The protein below binds the small molecule below.
Small molecule (SMILES): Cc1csc([C@](C)(O)c2n[nH]/c(=N/C(=O)Cc3c(F)cccc3F)s2)n1

Binding-site contacts:
Ligand atom C contacts residue TYR158 of chain 1.D at 4.3 Å (hydrophobic).
Ligand atom C2 contacts residue TYR158 of chain 1.D at 3.9 Å (hydrophobic).
Ligand atom O1 contacts residue THR196 of chain 1.D at 4.4 Å.
Ligand atom S contacts residue MET103 of chain 1.D at 4.4 Å.
Ligand atom N2 contacts residue GLY96 of chain 1.D at 4.5 Å.
Ligand atom C contacts residue LYS165 of chain 1.D at 4.3 Å.
Ligand atom N1 contacts residue GLY96 of chain 1.D at 3.6 Å (h-bond).
Ligand atom O1 contacts residue NAD1 of chain 1.K at 3.5 Å (h-bond).
Ligand atom C contacts residue PHE149 of chain 1.D at 3.8 Å (hydrophobic).
Ligand atom C3 contacts residue NAD1 of chain 1.K at 3.9 Å.
Ligand atom N3 contacts residue MET98 of chain 1.D at 2.8 Å (h-bond).
Ligand atom C1 contacts residue MET103 of chain 1.D at 4.5 Å (hydrophobic).
Ligand atom O1 contacts residue ALA198 of chain 1.D at 4.1 Å.
Ligand atom S1 contacts residue MET103 of chain 1.D at 3.8 Å.
Ligand atom N1 contacts residue PHE97 of chain 1.D at 3.5 Å.
Ligand atom N contacts residue NAD1 of chain 1.K at 3.0 Å (h-bond).
Ligand atom C5 contacts residue GLY96 of chain 1.D at 3.1 Å.
Ligand atom C contacts residue NAD1 of chain 1.K at 3.5 Å.
Ligand atom N2 contacts residue MET98 of chain 1.D at 2.9 Å (h-bond).
Ligand atom C4 contacts residue NAD1 of chain 1.K at 4.3 Å.
Ligand atom S contacts residue NAD1 of chain 1.K at 3.9 Å.
Ligand atom C2 contacts residue MET103 of chain 1.D at 4.3 Å (hydrophobic).
Ligand atom S1 contacts residue ALA198 of chain 1.D at 3.8 Å.
Ligand atom N2 contacts residue PHE97 of chain 1.D at 3.6 Å.
Ligand atom C2 contacts residue NAD1 of chain 1.K at 3.6 Å.
Ligand atom S contacts residue MET199 of chain 1.D at 3.8 Å.
Ligand atom N3 contacts residue MET103 of chain 1.D at 3.5 Å (h-bond).
Ligand atom C1 contacts residue TYR158 of chain 1.D at 4.4 Å (hydrophobic).
Ligand atom C4 contacts residue GLY96 of chain 1.D at 4.3 Å.
Ligand atom N1 contacts residue MET98 of chain 1.D at 3.6 Å.
Ligand atom C7 contacts residue MET98 of chain 1.D at 3.5 Å (hydrophobic).
Ligand atom N1 contacts residue MET103 of chain 1.D at 4.3 Å.
Ligand atom C6 contacts residue GLY96 of chain 1.D at 4.3 Å.
Ligand atom C6 contacts residue MET103 of chain 1.D at 4.3 Å (hydrophobic).
Ligand atom C7 contacts residue MET103 of chain 1.D at 3.4 Å (hydrophobic).
Ligand atom C2 contacts residue MET199 of chain 1.D at 4.2 Å (hydrophobic).
Ligand atom N2 contacts residue MET103 of chain 1.D at 3.8 Å.
Ligand atom C1 contacts residue NAD1 of chain 1.K at 3.6 Å.
Ligand atom C5 contacts residue NAD1 of chain 1.K at 3.7 Å.
Ligand atom C contacts residue MET161 of chain 1.D at 4.2 Å (hydrophobic).

Sequence of chain 1.D:
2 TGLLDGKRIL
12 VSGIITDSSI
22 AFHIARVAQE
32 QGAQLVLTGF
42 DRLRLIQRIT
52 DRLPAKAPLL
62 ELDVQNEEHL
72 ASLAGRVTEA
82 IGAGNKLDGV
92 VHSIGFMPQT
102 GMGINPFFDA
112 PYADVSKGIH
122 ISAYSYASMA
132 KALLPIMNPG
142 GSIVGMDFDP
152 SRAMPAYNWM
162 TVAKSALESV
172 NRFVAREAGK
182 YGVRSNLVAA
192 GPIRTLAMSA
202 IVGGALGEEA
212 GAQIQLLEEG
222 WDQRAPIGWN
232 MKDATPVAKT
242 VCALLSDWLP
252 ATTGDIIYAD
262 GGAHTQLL